The protein below binds the small molecule below.
Small molecule (SMILES): Nc1nc2c(ncn2[C@@H]2O[C@H](CO[P](=O)(O)C[P](=O)(O)OP(=O)(O)O)[C@@H](O)[C@H]2O)c(=O)[nH]1

Sequence of chain 20.B:
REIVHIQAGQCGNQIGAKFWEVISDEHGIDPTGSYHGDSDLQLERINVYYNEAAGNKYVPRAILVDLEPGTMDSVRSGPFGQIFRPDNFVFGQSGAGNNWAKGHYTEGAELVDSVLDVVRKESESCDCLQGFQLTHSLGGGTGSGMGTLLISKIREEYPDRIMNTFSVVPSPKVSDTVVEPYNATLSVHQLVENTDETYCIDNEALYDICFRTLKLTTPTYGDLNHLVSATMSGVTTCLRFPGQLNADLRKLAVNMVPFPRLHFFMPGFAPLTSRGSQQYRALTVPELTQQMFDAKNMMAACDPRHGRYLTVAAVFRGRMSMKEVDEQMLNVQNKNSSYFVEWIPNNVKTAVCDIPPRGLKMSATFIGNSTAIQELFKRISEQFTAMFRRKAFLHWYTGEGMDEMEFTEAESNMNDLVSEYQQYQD

Binding-site contacts:
Ligand atom O2B contacts residue THR143 of chain 20.B at 2.7 Å (h-bond).
Ligand atom C2 contacts residue ASN226 of chain 20.B at 3.6 Å.
Ligand atom O3' contacts residue GLU181 of chain 20.B at 3.3 Å (salt-bridge).
Ligand atom N1 contacts residue ASN226 of chain 20.B at 2.7 Å (h-bond).
Ligand atom PB contacts residue MG1 of chain 20.F at 3.7 Å.
Ligand atom PB contacts residue THR143 of chain 20.B at 3.3 Å.
Ligand atom O2G contacts residue GLY142 of chain 20.B at 3.0 Å (h-bond).
Ligand atom N2 contacts residue ASN204 of chain 20.B at 2.6 Å (h-bond).
Ligand atom O1A contacts residue GLN11 of chain 20.B at 3.1 Å.
Ligand atom O2A contacts residue CYS12 of chain 20.B at 3.3 Å (h-bond).
Ligand atom PG contacts residue GLY142 of chain 20.B at 3.9 Å.
Ligand atom C4' contacts residue SER138 of chain 20.B at 3.2 Å.
Ligand atom O1G contacts residue THR143 of chain 20.B at 3.4 Å.
Ligand atom O2B contacts residue GLY144 of chain 20.B at 2.7 Å (h-bond).
Ligand atom C6 contacts residue ASN226 of chain 20.B at 3.3 Å.
Ligand atom PB contacts residue GLY10 of chain 20.B at 3.9 Å.
Ligand atom O1B contacts residue GLN11 of chain 20.B at 3.2 Å (h-bond).
Ligand atom C2 contacts residue ASN204 of chain 20.B at 3.4 Å.
Ligand atom O6 contacts residue ASN226 of chain 20.B at 3.1 Å (h-bond).
Ligand atom N3 contacts residue ASN204 of chain 20.B at 3.0 Å (h-bond).
Ligand atom O2A contacts residue GLN11 of chain 20.B at 3.5 Å (h-bond).
Ligand atom O1G contacts residue ALA97 of chain 20.B at 3.0 Å (h-bond).
Ligand atom O2G contacts residue ASN99 of chain 20.B at 2.9 Å (h-bond).
Ligand atom C6 contacts residue GLN15 of chain 20.B at 3.6 Å.
Ligand atom O3G contacts residue MG1 of chain 20.F at 2.5 Å.
Ligand atom O3B contacts residue MG1 of chain 20.F at 3.8 Å.
Ligand atom O1B contacts residue GLY10 of chain 20.B at 3.7 Å.
Ligand atom O4' contacts residue SER138 of chain 20.B at 3.3 Å (h-bond).
Ligand atom N1 contacts residue TYR222 of chain 20.B at 3.2 Å.
Ligand atom N3 contacts residue VAL169 of chain 20.B at 3.8 Å.
Ligand atom C6 contacts residue TYR222 of chain 20.B at 3.7 Å (hydrophobic).
Ligand atom C2 contacts residue TYR222 of chain 20.B at 3.5 Å (hydrophobic).
Ligand atom O2B contacts residue GLY10 of chain 20.B at 3.2 Å.
Ligand atom O6 contacts residue TYR222 of chain 20.B at 3.8 Å.
Ligand atom O1B contacts residue MG1 of chain 20.F at 2.4 Å.
Ligand atom O6 contacts residue GLN15 of chain 20.B at 2.5 Å (h-bond).
Ligand atom PG contacts residue MG1 of chain 20.F at 3.5 Å.
Ligand atom O3B contacts residue GLY142 of chain 20.B at 3.5 Å (h-bond).
Ligand atom N2 contacts residue ASN226 of chain 20.B at 2.9 Å (h-bond).
Ligand atom O3B contacts residue THR143 of chain 20.B at 3.1 Å (h-bond).